A small-molecule ligand and the protein it binds are described below.
Small molecule (SMILES): Nc1nc2c(ncn2[C@@H]2O[C@H](CO[P](=O)(O)O[P](=O)(O)OP(O)(O)=S)[C@@H](O)[C@H]2O)c(=O)[nH]1

Sequence of chain 1.B:
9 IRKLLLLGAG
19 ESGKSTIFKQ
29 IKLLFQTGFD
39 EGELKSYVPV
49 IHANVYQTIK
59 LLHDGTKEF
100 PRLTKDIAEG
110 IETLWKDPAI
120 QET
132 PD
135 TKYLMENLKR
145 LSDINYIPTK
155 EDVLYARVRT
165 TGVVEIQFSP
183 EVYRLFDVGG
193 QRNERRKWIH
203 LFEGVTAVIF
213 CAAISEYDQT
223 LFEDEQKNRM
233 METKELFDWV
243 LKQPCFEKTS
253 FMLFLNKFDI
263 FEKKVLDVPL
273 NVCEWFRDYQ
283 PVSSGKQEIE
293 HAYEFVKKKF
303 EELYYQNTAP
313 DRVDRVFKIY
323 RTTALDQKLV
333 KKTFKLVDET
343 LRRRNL

Binding-site contacts:
Ligand atom N2 contacts residue ILE262 of chain 1.B at 3.5 Å.
Ligand atom C2 contacts residue LEU327 of chain 1.B at 3.4 Å (hydrophobic).
Ligand atom C6 contacts residue LYS259 of chain 1.B at 3.4 Å.
Ligand atom N2 contacts residue ASP133 of chain 1.B at 3.2 Å (salt-bridge).
Ligand atom O1B contacts residue LYS22 of chain 1.B at 2.8 Å (salt-bridge).
Ligand atom O2B contacts residue MG1 of chain 1.H at 2.0 Å.
Ligand atom N2 contacts residue LEU327 of chain 1.B at 3.5 Å.
Ligand atom O1A contacts residue THR24 of chain 1.B at 2.6 Å (h-bond).
Ligand atom O3G contacts residue THR164 of chain 1.B at 2.9 Å (h-bond).
Ligand atom O3B contacts residue MG1 of chain 1.H at 3.4 Å.
Ligand atom O2' contacts residue LEU158 of chain 1.B at 2.7 Å (h-bond).
Ligand atom C5 contacts residue LYS259 of chain 1.B at 3.5 Å.
Ligand atom O6 contacts residue ASN258 of chain 1.B at 3.1 Å (h-bond).
Ligand atom O3' contacts residue ARG161 of chain 1.B at 3.5 Å.
Ligand atom O1A contacts residue GLY21 of chain 1.B at 3.3 Å.
Ligand atom O3G contacts residue MG1 of chain 1.H at 2.2 Å.
Ligand atom O6 contacts residue ALA326 of chain 1.B at 2.9 Å (h-bond).
Ligand atom O6 contacts residue LYS259 of chain 1.B at 3.2 Å (salt-bridge).
Ligand atom O3' contacts residue TYR159 of chain 1.B at 2.9 Å (h-bond).
Ligand atom PB contacts residue MG1 of chain 1.H at 3.1 Å.
Ligand atom C2' contacts residue THR24 of chain 1.B at 3.5 Å.
Ligand atom N7 contacts residue ASN258 of chain 1.B at 3.0 Å (h-bond).
Ligand atom C2 contacts residue ASP261 of chain 1.B at 3.5 Å.
Ligand atom N3 contacts residue LEU327 of chain 1.B at 3.6 Å.
Ligand atom O1B contacts residue GLY21 of chain 1.B at 3.0 Å (h-bond).
Ligand atom O6 contacts residue THR325 of chain 1.B at 3.5 Å.
Ligand atom O3A contacts residue GLY21 of chain 1.B at 3.3 Å (h-bond).
Ligand atom O2G contacts residue LYS22 of chain 1.B at 2.6 Å (salt-bridge).
Ligand atom O2B contacts residue SER23 of chain 1.B at 2.9 Å (h-bond).
Ligand atom O2' contacts residue TYR159 of chain 1.B at 3.4 Å (h-bond).
Ligand atom O1A contacts residue SER23 of chain 1.B at 3.4 Å (h-bond).
Ligand atom O1B contacts residue SER20 of chain 1.B at 3.1 Å (h-bond).
Ligand atom PG contacts residue MG1 of chain 1.H at 3.3 Å.
Ligand atom O3A contacts residue GLU19 of chain 1.B at 3.3 Å.
Ligand atom N1 contacts residue ASP261 of chain 1.B at 2.8 Å (salt-bridge).
Ligand atom O3B contacts residue GLU19 of chain 1.B at 2.9 Å (salt-bridge).
Ligand atom N2 contacts residue ASP261 of chain 1.B at 2.8 Å (salt-bridge).
Ligand atom O4' contacts residue LYS259 of chain 1.B at 3.2 Å (salt-bridge).
Ligand atom C8 contacts residue THR24 of chain 1.B at 3.4 Å.
Ligand atom O2G contacts residue GLY192 of chain 1.B at 2.7 Å (h-bond).